Sequence of chain 1.C:
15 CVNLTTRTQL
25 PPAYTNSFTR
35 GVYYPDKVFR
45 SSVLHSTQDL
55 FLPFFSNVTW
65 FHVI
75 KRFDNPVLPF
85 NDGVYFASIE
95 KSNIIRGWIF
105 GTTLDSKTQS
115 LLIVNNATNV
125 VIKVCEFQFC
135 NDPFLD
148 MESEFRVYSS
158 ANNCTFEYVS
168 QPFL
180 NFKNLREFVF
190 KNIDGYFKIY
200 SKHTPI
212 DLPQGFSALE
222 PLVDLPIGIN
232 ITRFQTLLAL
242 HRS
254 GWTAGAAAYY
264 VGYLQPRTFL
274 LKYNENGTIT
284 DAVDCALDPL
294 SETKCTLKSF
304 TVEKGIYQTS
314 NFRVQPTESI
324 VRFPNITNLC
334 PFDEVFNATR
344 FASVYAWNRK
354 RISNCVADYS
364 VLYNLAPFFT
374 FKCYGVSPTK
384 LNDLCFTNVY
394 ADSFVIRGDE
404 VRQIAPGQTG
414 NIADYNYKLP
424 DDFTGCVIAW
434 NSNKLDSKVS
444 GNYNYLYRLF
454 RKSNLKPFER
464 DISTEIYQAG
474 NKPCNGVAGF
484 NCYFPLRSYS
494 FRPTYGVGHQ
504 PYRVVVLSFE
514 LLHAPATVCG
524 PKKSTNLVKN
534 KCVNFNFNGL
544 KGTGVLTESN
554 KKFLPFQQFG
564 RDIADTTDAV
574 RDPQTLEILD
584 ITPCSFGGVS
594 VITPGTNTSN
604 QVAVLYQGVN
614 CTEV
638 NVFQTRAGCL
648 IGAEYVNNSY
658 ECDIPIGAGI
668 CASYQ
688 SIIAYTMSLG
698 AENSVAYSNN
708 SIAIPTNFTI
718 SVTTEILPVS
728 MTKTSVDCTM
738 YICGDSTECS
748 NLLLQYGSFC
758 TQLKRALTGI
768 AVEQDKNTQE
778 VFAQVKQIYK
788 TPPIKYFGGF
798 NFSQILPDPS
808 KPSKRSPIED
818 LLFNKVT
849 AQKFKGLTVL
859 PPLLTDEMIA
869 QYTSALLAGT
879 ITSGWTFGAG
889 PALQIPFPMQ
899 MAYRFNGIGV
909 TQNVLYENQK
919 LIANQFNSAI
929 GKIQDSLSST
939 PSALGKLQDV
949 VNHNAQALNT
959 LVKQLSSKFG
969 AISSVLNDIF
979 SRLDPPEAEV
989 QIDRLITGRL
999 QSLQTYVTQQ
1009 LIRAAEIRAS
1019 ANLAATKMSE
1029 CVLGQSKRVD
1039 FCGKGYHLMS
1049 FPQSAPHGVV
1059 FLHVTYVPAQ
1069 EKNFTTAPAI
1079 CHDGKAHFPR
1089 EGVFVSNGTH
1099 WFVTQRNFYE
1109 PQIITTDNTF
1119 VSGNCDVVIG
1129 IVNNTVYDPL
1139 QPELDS

Binding-site contacts:
Ligand atom C4 contacts residue LEU919 of chain 1.C at 4.5 Å (hydrophobic).
Ligand atom C6 contacts residue LEU919 of chain 1.C at 4.2 Å (hydrophobic).
Ligand atom O5 contacts residue GLN1068 of chain 1.C at 4.2 Å.
Ligand atom O5 contacts residue PHE715 of chain 1.C at 4.5 Å.
Ligand atom C7 contacts residue ASN714 of chain 1.C at 3.5 Å.
Ligand atom O5 contacts residue GLN923 of chain 1.C at 4.2 Å.
Ligand atom C8 contacts residue ASN714 of chain 1.C at 3.7 Å.
Ligand atom N2 contacts residue ASN714 of chain 1.C at 2.6 Å (h-bond).
Ligand atom O7 contacts residue LEU919 of chain 1.C at 3.3 Å.
Ligand atom C5 contacts residue LEU919 of chain 1.C at 3.9 Å (hydrophobic).
Ligand atom C6 contacts residue GLN923 of chain 1.C at 3.7 Å.
Ligand atom C8 contacts residue GLN923 of chain 1.C at 4.4 Å.
Ligand atom O7 contacts residue GLN1068 of chain 1.C at 4.3 Å.
Ligand atom C4 contacts residue ASN714 of chain 1.C at 4.2 Å.
Ligand atom C7 contacts residue GLN1068 of chain 1.C at 4.4 Å.
Ligand atom O4 contacts residue LEU919 of chain 1.C at 3.9 Å.
Ligand atom C2 contacts residue ASN714 of chain 1.C at 2.5 Å.
Ligand atom C8 contacts residue LEU919 of chain 1.C at 4.2 Å (hydrophobic).
Ligand atom C5 contacts residue GLN923 of chain 1.C at 3.8 Å.
Ligand atom C7 contacts residue LEU919 of chain 1.C at 3.8 Å (hydrophobic).
Ligand atom N2 contacts residue GLN1068 of chain 1.C at 4.2 Å.
Ligand atom O6 contacts residue GLN923 of chain 1.C at 4.1 Å.
Ligand atom C3 contacts residue ASN714 of chain 1.C at 3.8 Å.
Ligand atom O5 contacts residue ASN714 of chain 1.C at 2.4 Å (h-bond).
Ligand atom C1 contacts residue ASN714 of chain 1.C at 1.4 Å.
Ligand atom C1 contacts residue GLN1068 of chain 1.C at 3.9 Å.
Ligand atom C2 contacts residue GLN1068 of chain 1.C at 3.9 Å.
Ligand atom C5 contacts residue ASN714 of chain 1.C at 3.7 Å.

A protein and the small-molecule ligand that binds it are described below.
Small molecule (SMILES): CC(=O)N[C@H]1[C@H](O[C@H]2[C@H](O)[C@@H](NC(C)=O)CO[C@@H]2CO)O[C@H](CO)[C@@H](O)[C@@H]1O